Binding-site contacts:
Ligand atom C5 contacts residue ARG231 of chain 1.F at 3.4 Å.
Ligand atom C2 contacts residue PRO215 of chain 4.D at 4.2 Å (hydrophobic).
Ligand atom O7 contacts residue GLU236 of chain 1.F at 2.6 Å (salt-bridge).
Ligand atom C3 contacts residue PRO215 of chain 4.D at 4.1 Å (hydrophobic).
Ligand atom O8 contacts residue PRO40 of chain 1.F at 3.7 Å.
Ligand atom C5 contacts residue PRO215 of chain 4.D at 3.7 Å (hydrophobic).
Ligand atom C4 contacts residue ILE10 of chain 1.F at 4.2 Å (hydrophobic).
Ligand atom C3 contacts residue ARG7 of chain 1.F at 4.1 Å.
Ligand atom C4 contacts residue GLN41 of chain 1.F at 4.2 Å.
Ligand atom C4 contacts residue ARG7 of chain 1.F at 4.2 Å.
Ligand atom F9 contacts residue PRO215 of chain 4.D at 4.4 Å.
Ligand atom C2 contacts residue GLN41 of chain 1.F at 4.0 Å.
Ligand atom C6 contacts residue GLU236 of chain 1.F at 3.6 Å.
Ligand atom C1 contacts residue GLU236 of chain 1.F at 3.5 Å.
Ligand atom C3 contacts residue GLN41 of chain 1.F at 3.8 Å.
Ligand atom C1 contacts residue ARG7 of chain 1.F at 3.3 Å.
Ligand atom C2 contacts residue ARG7 of chain 1.F at 3.6 Å.
Ligand atom C6 contacts residue ASN214 of chain 4.D at 4.3 Å.
Ligand atom O8 contacts residue GLN41 of chain 1.F at 2.9 Å (h-bond).
Ligand atom C3 contacts residue ILE10 of chain 1.F at 4.3 Å (hydrophobic).
Ligand atom O8 contacts residue ARG7 of chain 1.F at 4.2 Å.
Ligand atom C6 contacts residue PRO215 of chain 4.D at 3.7 Å (hydrophobic).
Ligand atom C1 contacts residue PRO215 of chain 4.D at 3.9 Å (hydrophobic).
Ligand atom F9 contacts residue GLN41 of chain 1.F at 3.8 Å.
Ligand atom C4 contacts residue PRO215 of chain 4.D at 4.0 Å (hydrophobic).
Ligand atom C5 contacts residue ARG7 of chain 1.F at 3.8 Å.
Ligand atom C6 contacts residue ARG231 of chain 1.F at 3.6 Å.
Ligand atom F9 contacts residue ILE10 of chain 1.F at 3.3 Å.
Ligand atom O7 contacts residue ARG7 of chain 1.F at 3.2 Å (salt-bridge).
Ligand atom F9 contacts residue PHE8 of chain 1.F at 3.3 Å.
Ligand atom C5 contacts residue ALA213 of chain 4.D at 4.2 Å (hydrophobic).
Ligand atom C6 contacts residue ARG7 of chain 1.F at 3.5 Å.
Ligand atom C4 contacts residue PHE8 of chain 1.F at 4.3 Å (hydrophobic).

A small-molecule ligand and the protein it binds are described below.
Small molecule (SMILES): Oc1ccc(F)cc1O

Sequence of chain 1.F:
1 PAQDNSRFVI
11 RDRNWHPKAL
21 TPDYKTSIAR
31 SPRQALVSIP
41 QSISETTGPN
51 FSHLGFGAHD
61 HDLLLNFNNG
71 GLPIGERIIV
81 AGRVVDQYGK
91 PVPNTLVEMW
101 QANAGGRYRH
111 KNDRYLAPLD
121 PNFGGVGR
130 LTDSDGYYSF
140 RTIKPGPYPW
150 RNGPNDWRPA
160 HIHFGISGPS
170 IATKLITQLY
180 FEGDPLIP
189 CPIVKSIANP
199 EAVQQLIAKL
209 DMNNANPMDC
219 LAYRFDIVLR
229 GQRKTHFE

Sequence of chain 4.D:
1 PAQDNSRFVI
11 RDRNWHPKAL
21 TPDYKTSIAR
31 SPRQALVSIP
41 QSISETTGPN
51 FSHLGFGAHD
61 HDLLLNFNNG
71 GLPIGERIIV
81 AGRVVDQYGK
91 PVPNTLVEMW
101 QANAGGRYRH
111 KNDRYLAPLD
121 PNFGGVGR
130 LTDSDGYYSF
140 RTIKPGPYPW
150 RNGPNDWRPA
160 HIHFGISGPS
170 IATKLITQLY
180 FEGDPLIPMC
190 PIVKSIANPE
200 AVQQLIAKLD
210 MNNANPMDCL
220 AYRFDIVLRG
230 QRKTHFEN